Sequence of chain 1.B:
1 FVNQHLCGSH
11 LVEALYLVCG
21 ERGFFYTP

Sequence of chain 1.A:
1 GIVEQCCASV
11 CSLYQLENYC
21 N

The small molecule below binds the protein below.
Small molecule (SMILES): Cc1cccc(O)c1

Binding-site contacts:
Ligand atom C5 contacts residue CYS7 of chain 1.B at 4.5 Å (hydrophobic).
Ligand atom O1 contacts residue VAL10 of chain 1.A at 3.4 Å.
Ligand atom O1 contacts residue SER9 of chain 1.A at 3.5 Å (h-bond).
Ligand atom C6 contacts residue CYS6 of chain 1.A at 3.1 Å (hydrophobic).
Ligand atom C1 contacts residue LEU11 of chain 1.B at 3.8 Å (hydrophobic).
Ligand atom C3 contacts residue LEU16 of chain 1.A at 4.5 Å (hydrophobic).
Ligand atom C7 contacts residue LEU16 of chain 1.A at 3.9 Å (hydrophobic).
Ligand atom C2 contacts residue LEU11 of chain 1.B at 4.2 Å (hydrophobic).
Ligand atom C2 contacts residue CYS11 of chain 1.A at 4.0 Å (hydrophobic).
Ligand atom C2 contacts residue LEU16 of chain 1.A at 4.3 Å (hydrophobic).
Ligand atom C6 contacts residue LEU11 of chain 1.B at 3.6 Å (hydrophobic).
Ligand atom C5 contacts residue HIS10 of chain 1.B at 4.5 Å.
Ligand atom C1 contacts residue CYS11 of chain 1.A at 3.8 Å (hydrophobic).
Ligand atom O1 contacts residue CYS6 of chain 1.A at 2.7 Å (h-bond).
Ligand atom C7 contacts residue ALA14 of chain 1.B at 3.6 Å (hydrophobic).
Ligand atom C3 contacts residue ALA14 of chain 1.B at 4.3 Å (hydrophobic).
Ligand atom C2 contacts residue VAL10 of chain 1.A at 4.4 Å (hydrophobic).
Ligand atom C5 contacts residue LEU11 of chain 1.B at 3.8 Å (hydrophobic).
Ligand atom O1 contacts residue LEU11 of chain 1.B at 4.3 Å.
Ligand atom C1 contacts residue VAL10 of chain 1.A at 4.3 Å (hydrophobic).
Ligand atom C4 contacts residue LEU11 of chain 1.B at 4.2 Å (hydrophobic).
Ligand atom C5 contacts residue CYS6 of chain 1.A at 4.4 Å (hydrophobic).
Ligand atom C4 contacts residue HIS10 of chain 1.B at 4.5 Å.
Ligand atom C3 contacts residue LEU11 of chain 1.B at 4.4 Å (hydrophobic).
Ligand atom C6 contacts residue CYS7 of chain 1.B at 4.3 Å (hydrophobic).
Ligand atom O1 contacts residue CYS11 of chain 1.A at 2.7 Å (h-bond).
Ligand atom C1 contacts residue CYS6 of chain 1.A at 3.3 Å (hydrophobic).